The protein below binds the small molecule below.
Small molecule (SMILES): CN(C)c1ccc(/C=C/c2cc[n+](CCCCCCCCl)cc2)cc1

Sequence of chain 1.A:
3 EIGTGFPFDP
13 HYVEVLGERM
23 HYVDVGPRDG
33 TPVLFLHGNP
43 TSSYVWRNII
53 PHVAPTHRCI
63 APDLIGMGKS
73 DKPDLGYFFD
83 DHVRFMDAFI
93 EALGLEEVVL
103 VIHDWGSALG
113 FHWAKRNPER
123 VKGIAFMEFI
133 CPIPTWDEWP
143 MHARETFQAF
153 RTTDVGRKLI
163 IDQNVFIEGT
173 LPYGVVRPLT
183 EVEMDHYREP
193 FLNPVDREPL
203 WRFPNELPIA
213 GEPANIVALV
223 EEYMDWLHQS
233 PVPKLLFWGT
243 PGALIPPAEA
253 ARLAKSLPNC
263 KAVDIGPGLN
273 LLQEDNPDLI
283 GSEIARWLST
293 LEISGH

Binding-site contacts:
Ligand atom N13 contacts residue ALA145 of chain 1.A at 3.7 Å.
Ligand atom C06 contacts residue PRO142 of chain 1.A at 3.9 Å (hydrophobic).
Ligand atom C09 contacts residue GLY244 of chain 1.A at 3.8 Å.
Ligand atom C17 contacts residue ASP106 of chain 1.A at 3.9 Å.
Ligand atom C19 contacts residue ASP106 of chain 1.A at 2.2 Å.
Ligand atom C23 contacts residue PRO142 of chain 1.A at 4.1 Å (hydrophobic).
Ligand atom C10 contacts residue PRO142 of chain 1.A at 4.1 Å (hydrophobic).
Ligand atom C15 contacts residue ALA245 of chain 1.A at 4.0 Å (hydrophobic).
Ligand atom C24 contacts residue PRO243 of chain 1.A at 3.8 Å (hydrophobic).
Ligand atom C22 contacts residue TRP141 of chain 1.A at 3.7 Å (hydrophobic).
Ligand atom C22 contacts residue ALA245 of chain 1.A at 3.9 Å (hydrophobic).
Ligand atom C06 contacts residue PRO243 of chain 1.A at 3.7 Å (hydrophobic).
Ligand atom C10 contacts residue ALA145 of chain 1.A at 4.1 Å (hydrophobic).
Ligand atom C22 contacts residue ALA145 of chain 1.A at 3.8 Å (hydrophobic).
Ligand atom C20 contacts residue LEU246 of chain 1.A at 4.0 Å (hydrophobic).
Ligand atom C08 contacts residue PRO142 of chain 1.A at 3.5 Å (hydrophobic).
Ligand atom C18 contacts residue ASP106 of chain 1.A at 3.5 Å.
Ligand atom C09 contacts residue PRO142 of chain 1.A at 3.5 Å (hydrophobic).
Ligand atom C23 contacts residue ALA245 of chain 1.A at 3.6 Å (hydrophobic).
Ligand atom C23 contacts residue ALA145 of chain 1.A at 4.0 Å (hydrophobic).
Ligand atom C08 contacts residue GLY244 of chain 1.A at 4.1 Å.
Ligand atom C11 contacts residue ALA245 of chain 1.A at 3.9 Å (hydrophobic).
Ligand atom C14 contacts residue TRP141 of chain 1.A at 3.9 Å (hydrophobic).
Ligand atom C14 contacts residue PHE149 of chain 1.A at 3.8 Å (hydrophobic).
Ligand atom C05 contacts residue PRO243 of chain 1.A at 3.4 Å (hydrophobic).
Ligand atom N13 contacts residue ALA245 of chain 1.A at 4.0 Å.
Ligand atom C19 contacts residue ASN272 of chain 1.A at 3.6 Å.
Ligand atom C07 contacts residue PRO243 of chain 1.A at 3.8 Å (hydrophobic).
Ligand atom C12 contacts residue ALA245 of chain 1.A at 4.0 Å (hydrophobic).
Ligand atom C25 contacts residue PRO243 of chain 1.A at 3.8 Å (hydrophobic).
Ligand atom C20 contacts residue ASP106 of chain 1.A at 1.4 Å.
Ligand atom C07 contacts residue PRO142 of chain 1.A at 3.7 Å (hydrophobic).
Ligand atom C12 contacts residue ALA145 of chain 1.A at 3.7 Å (hydrophobic).
Ligand atom C09 contacts residue ALA245 of chain 1.A at 4.1 Å (hydrophobic).
Ligand atom C04 contacts residue PRO243 of chain 1.A at 3.7 Å (hydrophobic).
Ligand atom C10 contacts residue ALA245 of chain 1.A at 3.8 Å (hydrophobic).
Ligand atom C17 contacts residue ASN272 of chain 1.A at 3.8 Å.
Ligand atom C11 contacts residue ALA145 of chain 1.A at 3.9 Å (hydrophobic).
Ligand atom C16 contacts residue PHE149 of chain 1.A at 3.5 Å (hydrophobic).
Ligand atom C19 contacts residue ASN41 of chain 1.A at 3.6 Å.